Binding-site contacts:
Ligand atom C44 contacts residue LYS50 of chain 1.A at 3.5 Å.
Ligand atom O45 contacts residue LYS50 of chain 1.A at 3.7 Å.
Ligand atom C38 contacts residue LEU51 of chain 1.A at 3.9 Å (hydrophobic).
Ligand atom N04 contacts residue ILE105 of chain 1.A at 3.9 Å.
Ligand atom O48 contacts residue TRP40 of chain 1.A at 3.3 Å.
Ligand atom C11 contacts residue LEU53 of chain 1.A at 3.8 Å (hydrophobic).
Ligand atom C32 contacts residue ASP104 of chain 1.A at 3.7 Å.
Ligand atom C03 contacts residue ASN99 of chain 1.A at 3.7 Å.
Ligand atom C34 contacts residue PRO41 of chain 1.A at 3.4 Å (hydrophobic).
Ligand atom C05 contacts residue ASN99 of chain 1.A at 3.9 Å.
Ligand atom O45 contacts residue LEU51 of chain 1.A at 3.2 Å.
Ligand atom C07 contacts residue LEU53 of chain 1.A at 3.8 Å (hydrophobic).
Ligand atom C05 contacts residue ILE105 of chain 1.A at 3.9 Å (hydrophobic).
Ligand atom C07 contacts residue ASN99 of chain 1.A at 3.8 Å.
Ligand atom C03 contacts residue ILE105 of chain 1.A at 3.9 Å (hydrophobic).
Ligand atom C51 contacts residue PRO41 of chain 1.A at 3.4 Å (hydrophobic).
Ligand atom C02 contacts residue VAL46 of chain 1.A at 3.7 Å (hydrophobic).
Ligand atom C01 contacts residue VAL46 of chain 1.A at 3.6 Å (hydrophobic).
Ligand atom N40 contacts residue TRP40 of chain 1.A at 3.8 Å.
Ligand atom C08 contacts residue ASN99 of chain 1.A at 3.5 Å.
Ligand atom C08 contacts residue LEU53 of chain 1.A at 3.7 Å (hydrophobic).
Ligand atom O50 contacts residue GLN44 of chain 1.A at 3.1 Å (h-bond).
Ligand atom C34 contacts residue TRP40 of chain 1.A at 3.8 Å (hydrophobic).
Ligand atom C24 contacts residue ILE105 of chain 1.A at 3.7 Å (hydrophobic).
Ligand atom C01 contacts residue PHE42 of chain 1.A at 3.6 Å (hydrophobic).
Ligand atom C33 contacts residue TRP40 of chain 1.A at 3.8 Å (hydrophobic).
Ligand atom C02 contacts residue ILE105 of chain 1.A at 3.9 Å (hydrophobic).
Ligand atom N25 contacts residue PRO41 of chain 1.A at 3.0 Å (h-bond).
Ligand atom O46 contacts residue LYS50 of chain 1.A at 3.4 Å.
Ligand atom N06 contacts residue ASN99 of chain 1.A at 3.1 Å (h-bond).
Ligand atom C44 contacts residue LEU51 of chain 1.A at 3.9 Å (hydrophobic).
Ligand atom O36 contacts residue ILE105 of chain 1.A at 3.8 Å.
Ligand atom C27 contacts residue PRO41 of chain 1.A at 3.8 Å (hydrophobic).
Ligand atom C22 contacts residue LEU53 of chain 1.A at 3.8 Å (hydrophobic).
Ligand atom C09 contacts residue LEU53 of chain 1.A at 3.8 Å (hydrophobic).
Ligand atom C21 contacts residue LEU53 of chain 1.A at 3.8 Å (hydrophobic).
Ligand atom N04 contacts residue ASN99 of chain 1.A at 3.0 Å (h-bond).
Ligand atom C01 contacts residue PRO41 of chain 1.A at 3.4 Å (hydrophobic).
Ligand atom C37 contacts residue TRP40 of chain 1.A at 3.7 Å (hydrophobic).
Ligand atom C26 contacts residue PRO41 of chain 1.A at 3.5 Å (hydrophobic).

A protein and the small-molecule ligand that binds it are described below.
Small molecule (SMILES): Cc1cnc(Nc2ccc(C(=O)NC3CCNCC3)c(F)c2)nc1Nc1cc(NS(=O)(=O)C(C)(C)C)cc(C(=O)N[C@@H](CCC(=O)O)C(=O)O)c1

Sequence of chain 1.A:
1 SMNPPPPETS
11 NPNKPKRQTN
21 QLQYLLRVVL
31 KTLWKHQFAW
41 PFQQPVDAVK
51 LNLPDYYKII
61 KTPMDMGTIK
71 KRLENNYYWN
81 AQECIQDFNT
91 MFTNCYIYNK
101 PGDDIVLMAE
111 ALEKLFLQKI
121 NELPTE